Binding-site contacts:
Ligand atom O5 contacts residue ASN657 of chain 1.A at 2.2 Å (h-bond).
Ligand atom C7 contacts residue ASN657 of chain 1.A at 3.5 Å.
Ligand atom C4 contacts residue ASN657 of chain 1.A at 4.2 Å.
Ligand atom O6 contacts residue ASP634 of chain 1.A at 4.4 Å.
Ligand atom C7 contacts residue THR681 of chain 1.A at 3.9 Å.
Ligand atom C6 contacts residue GLU632 of chain 1.A at 3.7 Å.
Ligand atom C2 contacts residue ASN657 of chain 1.A at 2.5 Å.
Ligand atom C8 contacts residue ASN705 of chain 1.A at 3.7 Å.
Ligand atom O7 contacts residue ASN657 of chain 1.A at 3.3 Å (h-bond).
Ligand atom O6 contacts residue GLU632 of chain 1.A at 4.2 Å.
Ligand atom C1 contacts residue ASN657 of chain 1.A at 1.4 Å.
Ligand atom C5 contacts residue ASN657 of chain 1.A at 3.6 Å.
Ligand atom C5 contacts residue GLU632 of chain 1.A at 4.4 Å.
Ligand atom N2 contacts residue THR681 of chain 1.A at 4.1 Å.
Ligand atom C8 contacts residue THR681 of chain 1.A at 3.4 Å.
Ligand atom N2 contacts residue ASN657 of chain 1.A at 3.1 Å (h-bond).
Ligand atom O5 contacts residue GLU632 of chain 1.A at 3.8 Å.
Ligand atom C3 contacts residue ASN657 of chain 1.A at 3.8 Å.
Ligand atom C1 contacts residue THR681 of chain 1.A at 4.4 Å.

Sequence of chain 1.A:
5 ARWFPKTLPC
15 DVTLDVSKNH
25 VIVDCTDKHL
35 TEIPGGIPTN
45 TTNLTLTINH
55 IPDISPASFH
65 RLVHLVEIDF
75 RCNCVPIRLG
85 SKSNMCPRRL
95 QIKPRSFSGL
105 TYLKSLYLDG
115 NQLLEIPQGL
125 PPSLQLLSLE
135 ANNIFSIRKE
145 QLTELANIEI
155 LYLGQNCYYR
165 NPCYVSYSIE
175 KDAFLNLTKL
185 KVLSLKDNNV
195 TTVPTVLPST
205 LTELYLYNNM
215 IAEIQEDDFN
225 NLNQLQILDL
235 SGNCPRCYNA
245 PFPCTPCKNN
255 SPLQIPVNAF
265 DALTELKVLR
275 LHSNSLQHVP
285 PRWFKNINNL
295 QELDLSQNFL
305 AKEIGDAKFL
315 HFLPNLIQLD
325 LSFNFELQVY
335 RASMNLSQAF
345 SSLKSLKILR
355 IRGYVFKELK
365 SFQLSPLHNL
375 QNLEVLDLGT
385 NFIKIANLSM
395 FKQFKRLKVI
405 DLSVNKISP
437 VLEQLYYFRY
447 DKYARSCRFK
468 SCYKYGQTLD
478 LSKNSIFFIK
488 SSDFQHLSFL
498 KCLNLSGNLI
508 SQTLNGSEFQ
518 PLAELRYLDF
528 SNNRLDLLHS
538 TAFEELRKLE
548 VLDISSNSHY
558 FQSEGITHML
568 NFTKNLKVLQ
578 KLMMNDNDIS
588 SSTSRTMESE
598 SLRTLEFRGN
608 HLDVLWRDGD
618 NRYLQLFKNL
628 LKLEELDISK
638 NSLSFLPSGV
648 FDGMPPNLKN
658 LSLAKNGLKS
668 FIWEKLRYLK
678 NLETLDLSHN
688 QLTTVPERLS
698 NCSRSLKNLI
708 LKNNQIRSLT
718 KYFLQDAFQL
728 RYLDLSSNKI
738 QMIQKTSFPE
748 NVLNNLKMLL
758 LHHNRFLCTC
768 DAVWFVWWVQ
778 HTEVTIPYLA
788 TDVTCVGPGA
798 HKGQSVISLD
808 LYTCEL

This protein binds this small molecule.
Small molecule (SMILES): CC(=O)N[C@@H]1[C@@H](O)[C@H](O)[C@@H](CO)O[C@H]1O